This protein binds this small molecule.
Small molecule (SMILES): CC(=O)N[C@H]1[C@H](O[C@H]2[C@H](O)[C@@H](NC(C)=O)CO[C@@H]2CO)O[C@H](CO)[C@@H](O[C@@H]2O[C@H](CO[C@H]3O[C@H](CO[C@H]4O[C@H](CO)[C@@H](O)[C@H](O)[C@@H]4O)[C@@H](O)[C@H](O)[C@@H]3O)[C@@H](O)[C@H](O)[C@@H]2O)[C@@H]1O

Binding-site contacts:
Ligand atom C2 contacts residue HIS186 of chain 1.D at 3.9 Å.
Ligand atom O4 contacts residue TYR189 of chain 1.D at 3.2 Å (h-bond).
Ligand atom C1 contacts residue HIS204 of chain 1.D at 4.0 Å.
Ligand atom C1 contacts residue HIS186 of chain 1.D at 4.0 Å.
Ligand atom N2 contacts residue ASN141 of chain 1.D at 2.8 Å (h-bond).
Ligand atom O5 contacts residue TRP184 of chain 1.D at 3.9 Å.
Ligand atom C6 contacts residue TRP184 of chain 1.D at 4.1 Å (hydrophobic).
Ligand atom C1 contacts residue ASN141 of chain 1.D at 1.4 Å.
Ligand atom C2 contacts residue ASN141 of chain 1.D at 2.5 Å.
Ligand atom C7 contacts residue HIS186 of chain 1.D at 3.2 Å.
Ligand atom C8 contacts residue THR202 of chain 1.D at 4.0 Å.
Ligand atom O3 contacts residue HIS186 of chain 1.D at 2.8 Å (h-bond).
Ligand atom O4 contacts residue TRP187 of chain 1.D at 4.0 Å.
Ligand atom N2 contacts residue HIS186 of chain 1.D at 3.4 Å (h-bond).
Ligand atom O4 contacts residue HIS204 of chain 1.D at 4.0 Å.
Ligand atom C2 contacts residue TRP184 of chain 1.D at 4.0 Å (hydrophobic).
Ligand atom O7 contacts residue ASN141 of chain 1.D at 2.9 Å (h-bond).
Ligand atom C1 contacts residue LYS185 of chain 1.D at 3.7 Å.
Ligand atom O7 contacts residue THR202 of chain 1.D at 3.5 Å.
Ligand atom O5 contacts residue LYS185 of chain 1.D at 4.0 Å.
Ligand atom O7 contacts residue HIS186 of chain 1.D at 3.3 Å.
Ligand atom C6 contacts residue LYS185 of chain 1.D at 3.5 Å.
Ligand atom O3 contacts residue TRP187 of chain 1.D at 3.8 Å.
Ligand atom C7 contacts residue ILE206 of chain 1.D at 4.0 Å (hydrophobic).
Ligand atom C3 contacts residue ASN141 of chain 1.D at 3.8 Å.
Ligand atom C6 contacts residue THR143 of chain 1.D at 3.6 Å.
Ligand atom C8 contacts residue ILE206 of chain 1.D at 3.8 Å (hydrophobic).
Ligand atom O6 contacts residue THR143 of chain 1.D at 4.0 Å.
Ligand atom C3 contacts residue HIS186 of chain 1.D at 3.9 Å.
Ligand atom O6 contacts residue TRP187 of chain 1.D at 3.6 Å.
Ligand atom O5 contacts residue ASN141 of chain 1.D at 2.4 Å (h-bond).
Ligand atom C3 contacts residue TRP187 of chain 1.D at 3.8 Å (hydrophobic).
Ligand atom C8 contacts residue HIS186 of chain 1.D at 3.5 Å.
Ligand atom N2 contacts residue ILE206 of chain 1.D at 4.0 Å.
Ligand atom C2 contacts residue HIS186 of chain 1.D at 4.0 Å.
Ligand atom C7 contacts residue ASN141 of chain 1.D at 3.0 Å.
Ligand atom C3 contacts residue HIS204 of chain 1.D at 4.0 Å.
Ligand atom O2 contacts residue TRP187 of chain 1.D at 3.0 Å (h-bond).
Ligand atom O5 contacts residue TRP187 of chain 1.D at 3.6 Å.
Ligand atom C5 contacts residue ASN141 of chain 1.D at 3.7 Å.

Sequence of chain 1.D:
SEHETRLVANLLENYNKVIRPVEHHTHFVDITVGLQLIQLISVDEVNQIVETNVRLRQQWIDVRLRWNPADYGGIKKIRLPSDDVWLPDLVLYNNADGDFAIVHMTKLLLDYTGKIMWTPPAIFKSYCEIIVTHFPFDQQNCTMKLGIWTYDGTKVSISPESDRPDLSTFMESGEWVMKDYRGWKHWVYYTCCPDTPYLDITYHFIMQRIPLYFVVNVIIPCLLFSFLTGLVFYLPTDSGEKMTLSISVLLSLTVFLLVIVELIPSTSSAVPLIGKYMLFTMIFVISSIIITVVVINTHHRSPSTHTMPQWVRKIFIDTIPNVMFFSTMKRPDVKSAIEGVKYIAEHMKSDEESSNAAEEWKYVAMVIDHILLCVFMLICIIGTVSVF